Sequence of chain 7.D:
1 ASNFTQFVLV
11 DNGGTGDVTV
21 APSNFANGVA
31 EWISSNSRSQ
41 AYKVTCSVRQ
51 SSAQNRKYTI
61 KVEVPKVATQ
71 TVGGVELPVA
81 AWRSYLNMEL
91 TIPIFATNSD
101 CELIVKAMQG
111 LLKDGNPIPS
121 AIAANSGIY

Binding-site contacts:
Ligand atom O2' contacts residue TYR85 of chain 8.C at 3.5 Å.
Ligand atom C5' contacts residue TYR85 of chain 8.C at 3.1 Å (hydrophobic).
Ligand atom O4' contacts residue LYS61 of chain 8.C at 3.1 Å (salt-bridge).
Ligand atom OP1 contacts residue SER51 of chain 7.D at 2.7 Å (h-bond).
Ligand atom C3' contacts residue TYR85 of chain 8.C at 3.3 Å (hydrophobic).
Ligand atom N1 contacts residue THR59 of chain 8.C at 3.6 Å.
Ligand atom N6 contacts residue THR59 of chain 8.C at 2.9 Å (h-bond).
Ligand atom OP2 contacts residue LYS57 of chain 7.D at 2.7 Å (salt-bridge).
Ligand atom P contacts residue TYR85 of chain 8.C at 3.5 Å.
Ligand atom O3' contacts residue TYR85 of chain 8.C at 3.6 Å.
Ligand atom OP1 contacts residue SER52 of chain 7.D at 3.0 Å.
Ligand atom C5' contacts residue SER51 of chain 7.D at 3.5 Å.
Ligand atom N1 contacts residue SER47 of chain 8.C at 2.7 Å (h-bond).
Ligand atom OP1 contacts residue SER51 of chain 7.D at 3.3 Å.
Ligand atom OP2 contacts residue LYS57 of chain 7.D at 3.4 Å.
Ligand atom C6 contacts residue THR45 of chain 8.C at 3.5 Å.
Ligand atom OP2 contacts residue SER51 of chain 7.D at 3.2 Å (h-bond).
Ligand atom OP2 contacts residue TYR85 of chain 8.C at 2.5 Å (h-bond).
Ligand atom N1 contacts residue TYR85 of chain 8.C at 3.6 Å.
Ligand atom C5 contacts residue THR45 of chain 8.C at 3.3 Å.
Ligand atom N6 contacts residue THR45 of chain 8.C at 2.9 Å (h-bond).
Ligand atom C4 contacts residue TYR85 of chain 8.C at 3.5 Å (hydrophobic).
Ligand atom C4' contacts residue TYR85 of chain 8.C at 3.3 Å (hydrophobic).
Ligand atom C2' contacts residue GLU63 of chain 8.C at 3.5 Å.
Ligand atom OP2 contacts residue ASN55 of chain 7.D at 3.2 Å (h-bond).
Ligand atom C2 contacts residue SER47 of chain 8.C at 3.0 Å.
Ligand atom N7 contacts residue THR45 of chain 8.C at 2.6 Å (h-bond).
Ligand atom C5 contacts residue TYR85 of chain 8.C at 3.5 Å (hydrophobic).
Ligand atom OP2 contacts residue ARG49 of chain 7.D at 2.4 Å (salt-bridge).
Ligand atom O2 contacts residue ASN87 of chain 8.C at 3.2 Å (h-bond).
Ligand atom OP1 contacts residue ARG49 of chain 7.D at 2.5 Å (salt-bridge).
Ligand atom P contacts residue SER51 of chain 7.D at 3.4 Å.
Ligand atom C6 contacts residue TYR85 of chain 8.C at 3.5 Å (hydrophobic).
Ligand atom C2' contacts residue TYR85 of chain 8.C at 3.4 Å (hydrophobic).
Ligand atom N6 contacts residue CYS46 of chain 8.C at 3.4 Å (h-bond).
Ligand atom OP2 contacts residue LYS43 of chain 8.C at 3.2 Å (salt-bridge).
Ligand atom O2' contacts residue GLU63 of chain 8.C at 3.0 Å (salt-bridge).
Ligand atom O3' contacts residue SER51 of chain 7.D at 3.5 Å (h-bond).
Ligand atom P contacts residue ARG49 of chain 7.D at 2.9 Å.
Ligand atom OP1 contacts residue ASN55 of chain 7.D at 3.3 Å (h-bond).

A small-molecule ligand and the protein it binds are described below.
Small molecule (SMILES): Nc1ccn([C@@H]2O[C@H](CO[P](=O)(O)O[C@H]3[C@@H](O)[C@H](n4ccc(N)nc4=O)O[C@@H]3CO[P](=O)(O)O[C@H]3[C@@H](O)[C@H](n4cnc5c(N)ncnc54)O[C@@H]3CO[P](=O)(O)O[C@H]3[C@@H](O)[C@H](n4ccc(N)nc4=O)O[C@@H]3CO[P](=O)(O)O[C@H]3[C@@H](O)[C@H](n4ccc(=O)[nH]c4=O)O[C@@H]3CO[P](=O)(O)O[C@H]3[C@@H](O)[C@H](n4cnc5c(N)ncnc54)O[C@@H]3CO[P](=O)(O)O[C@H]3[C@@H](O)[C@H](n4cnc5c(=O)nc(N)[nH]c54)O[C@@H]3CO[P](=O)(O)O[C@H]3[C@@H](O)[C@H](n4cnc5c(=O)nc(N)[nH]c54)O[C@@H]3CO)[C@@H](O)[C@H]2O)c(=O)n1

Sequence of chain 8.C:
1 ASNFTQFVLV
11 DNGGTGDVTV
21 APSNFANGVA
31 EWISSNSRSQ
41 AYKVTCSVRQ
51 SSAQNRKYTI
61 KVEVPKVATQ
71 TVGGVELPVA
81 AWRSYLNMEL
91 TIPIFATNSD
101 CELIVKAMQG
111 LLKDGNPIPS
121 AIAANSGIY